A small-molecule ligand and the protein it binds are described below.
Small molecule (SMILES): Nc1ccn([C@H]2C[C@H](O)[C@@H](COP(=O)(O)O)O2)c(=O)n1

Sequence of chain 1.F:
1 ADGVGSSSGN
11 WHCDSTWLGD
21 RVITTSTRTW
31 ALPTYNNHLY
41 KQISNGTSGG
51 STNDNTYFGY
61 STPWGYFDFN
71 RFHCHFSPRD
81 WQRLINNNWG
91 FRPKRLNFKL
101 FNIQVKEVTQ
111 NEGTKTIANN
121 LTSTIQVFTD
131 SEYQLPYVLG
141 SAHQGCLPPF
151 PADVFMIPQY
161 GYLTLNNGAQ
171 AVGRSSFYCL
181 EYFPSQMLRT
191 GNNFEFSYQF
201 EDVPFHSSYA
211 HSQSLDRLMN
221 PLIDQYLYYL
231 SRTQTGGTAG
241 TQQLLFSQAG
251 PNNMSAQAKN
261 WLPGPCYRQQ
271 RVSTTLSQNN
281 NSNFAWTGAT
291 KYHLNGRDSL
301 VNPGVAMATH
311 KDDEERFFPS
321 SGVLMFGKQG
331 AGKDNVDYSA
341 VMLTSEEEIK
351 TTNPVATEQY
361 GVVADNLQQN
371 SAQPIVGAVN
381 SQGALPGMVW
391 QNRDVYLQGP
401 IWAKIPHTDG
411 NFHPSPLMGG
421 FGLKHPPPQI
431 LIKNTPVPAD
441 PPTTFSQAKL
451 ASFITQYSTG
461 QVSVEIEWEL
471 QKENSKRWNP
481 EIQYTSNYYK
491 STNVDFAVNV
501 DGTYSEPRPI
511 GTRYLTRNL

Binding-site contacts:
Ligand atom N4 contacts residue VAL203 of chain 1.F at 3.4 Å (h-bond).
Ligand atom O3' contacts residue DA1 of chain 1.TB at 1.6 Å.
Ligand atom C4 contacts residue ASP202 of chain 1.F at 3.0 Å.
Ligand atom N1 contacts residue PRO204 of chain 1.F at 4.2 Å.
Ligand atom C3' contacts residue DA1 of chain 1.TB at 2.6 Å.
Ligand atom C4' contacts residue DA1 of chain 1.TB at 4.0 Å.
Ligand atom C2 contacts residue DA1 of chain 1.TB at 4.2 Å.
Ligand atom C5 contacts residue PRO204 of chain 1.F at 3.6 Å (hydrophobic).
Ligand atom C5 contacts residue ASP202 of chain 1.F at 3.1 Å.
Ligand atom C2' contacts residue PRO204 of chain 1.F at 4.0 Å (hydrophobic).
Ligand atom C4 contacts residue PRO204 of chain 1.F at 3.8 Å (hydrophobic).
Ligand atom N3 contacts residue PRO204 of chain 1.F at 4.0 Å.
Ligand atom N4 contacts residue ASP202 of chain 1.F at 2.4 Å (salt-bridge).
Ligand atom C5 contacts residue VAL203 of chain 1.F at 3.8 Å (hydrophobic).
Ligand atom C2' contacts residue DA1 of chain 1.TB at 2.9 Å.
Ligand atom N4 contacts residue PRO204 of chain 1.F at 4.2 Å.
Ligand atom C2 contacts residue PRO204 of chain 1.F at 4.3 Å (hydrophobic).
Ligand atom C5' contacts residue PRO204 of chain 1.F at 4.5 Å (hydrophobic).
Ligand atom N3 contacts residue ASP202 of chain 1.F at 4.2 Å.
Ligand atom C4 contacts residue VAL203 of chain 1.F at 4.1 Å (hydrophobic).
Ligand atom O2 contacts residue DA1 of chain 1.TB at 3.4 Å (h-bond).
Ligand atom C1' contacts residue DA1 of chain 1.TB at 3.9 Å.
Ligand atom C6 contacts residue PRO204 of chain 1.F at 3.9 Å (hydrophobic).
Ligand atom C6 contacts residue ASP202 of chain 1.F at 4.3 Å.